Sequence of chain 1.B:
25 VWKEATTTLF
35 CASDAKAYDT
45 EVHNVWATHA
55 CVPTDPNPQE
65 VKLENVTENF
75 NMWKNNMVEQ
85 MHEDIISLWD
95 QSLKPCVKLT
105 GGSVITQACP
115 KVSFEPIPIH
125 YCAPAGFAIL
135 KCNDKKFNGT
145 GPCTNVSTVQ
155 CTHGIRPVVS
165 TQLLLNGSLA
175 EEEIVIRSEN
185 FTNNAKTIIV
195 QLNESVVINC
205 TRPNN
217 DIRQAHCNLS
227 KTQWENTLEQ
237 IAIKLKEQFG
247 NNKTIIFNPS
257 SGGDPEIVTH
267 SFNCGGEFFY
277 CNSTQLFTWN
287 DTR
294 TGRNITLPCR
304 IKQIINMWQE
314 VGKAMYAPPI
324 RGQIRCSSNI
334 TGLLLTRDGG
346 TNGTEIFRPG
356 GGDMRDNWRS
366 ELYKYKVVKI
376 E

Binding-site contacts:
Ligand atom N2 contacts residue ASN184 of chain 1.B at 2.9 Å (h-bond).
Ligand atom N2 contacts residue ASN73 of chain 1.A at 3.8 Å.
Ligand atom C2 contacts residue THR186 of chain 1.B at 4.2 Å.
Ligand atom O7 contacts residue ASN184 of chain 1.B at 3.8 Å.
Ligand atom O5 contacts residue ASN187 of chain 1.B at 3.4 Å.
Ligand atom C6 contacts residue THR186 of chain 1.B at 4.2 Å.
Ligand atom C1 contacts residue ASN187 of chain 1.B at 4.2 Å.
Ligand atom C3 contacts residue ASN73 of chain 1.A at 4.0 Å.
Ligand atom C1 contacts residue THR186 of chain 1.B at 3.1 Å.
Ligand atom C3 contacts residue THR186 of chain 1.B at 4.3 Å.
Ligand atom C8 contacts residue ASN73 of chain 1.A at 3.9 Å.
Ligand atom O5 contacts residue THR186 of chain 1.B at 3.3 Å (h-bond).
Ligand atom C5 contacts residue THR186 of chain 1.B at 3.4 Å.
Ligand atom O6 contacts residue ASN187 of chain 1.B at 4.0 Å.
Ligand atom O6 contacts residue LYS27 of chain 1.A at 3.3 Å.
Ligand atom C3 contacts residue ASN184 of chain 1.B at 3.8 Å.
Ligand atom O3 contacts residue ASN73 of chain 1.A at 3.2 Å (h-bond).
Ligand atom C5 contacts residue ASN187 of chain 1.B at 4.3 Å.
Ligand atom O5 contacts residue ASN184 of chain 1.B at 2.3 Å (h-bond).
Ligand atom C4 contacts residue ASN184 of chain 1.B at 4.2 Å.
Ligand atom C4 contacts residue THR186 of chain 1.B at 4.4 Å.
Ligand atom C7 contacts residue ASN184 of chain 1.B at 3.6 Å.
Ligand atom C6 contacts residue ASN187 of chain 1.B at 4.1 Å.
Ligand atom O4 contacts residue VAL25 of chain 1.A at 3.9 Å.
Ligand atom C7 contacts residue ASN73 of chain 1.A at 3.9 Å.
Ligand atom C2 contacts residue ASN184 of chain 1.B at 2.4 Å.
Ligand atom C1 contacts residue ASN184 of chain 1.B at 1.5 Å.
Ligand atom C6 contacts residue LYS27 of chain 1.A at 3.9 Å.
Ligand atom C5 contacts residue ASN184 of chain 1.B at 3.6 Å.

This small molecule binds to this protein.
Small molecule (SMILES): CC(=O)N[C@@H]1[C@@H](O)[C@H](O)[C@@H](CO)O[C@H]1O

Sequence of chain 1.A:
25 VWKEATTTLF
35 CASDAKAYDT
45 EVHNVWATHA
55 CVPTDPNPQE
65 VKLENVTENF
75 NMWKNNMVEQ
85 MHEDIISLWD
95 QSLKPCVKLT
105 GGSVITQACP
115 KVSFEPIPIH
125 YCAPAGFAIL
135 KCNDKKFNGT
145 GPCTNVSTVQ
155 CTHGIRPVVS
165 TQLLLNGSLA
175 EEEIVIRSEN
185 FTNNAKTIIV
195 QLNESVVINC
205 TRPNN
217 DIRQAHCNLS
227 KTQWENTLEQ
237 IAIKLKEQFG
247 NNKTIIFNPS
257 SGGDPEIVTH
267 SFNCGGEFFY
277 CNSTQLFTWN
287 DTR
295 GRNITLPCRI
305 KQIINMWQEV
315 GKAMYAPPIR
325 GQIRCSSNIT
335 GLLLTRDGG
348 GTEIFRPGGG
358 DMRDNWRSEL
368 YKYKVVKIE